Sequence of chain 1.A:
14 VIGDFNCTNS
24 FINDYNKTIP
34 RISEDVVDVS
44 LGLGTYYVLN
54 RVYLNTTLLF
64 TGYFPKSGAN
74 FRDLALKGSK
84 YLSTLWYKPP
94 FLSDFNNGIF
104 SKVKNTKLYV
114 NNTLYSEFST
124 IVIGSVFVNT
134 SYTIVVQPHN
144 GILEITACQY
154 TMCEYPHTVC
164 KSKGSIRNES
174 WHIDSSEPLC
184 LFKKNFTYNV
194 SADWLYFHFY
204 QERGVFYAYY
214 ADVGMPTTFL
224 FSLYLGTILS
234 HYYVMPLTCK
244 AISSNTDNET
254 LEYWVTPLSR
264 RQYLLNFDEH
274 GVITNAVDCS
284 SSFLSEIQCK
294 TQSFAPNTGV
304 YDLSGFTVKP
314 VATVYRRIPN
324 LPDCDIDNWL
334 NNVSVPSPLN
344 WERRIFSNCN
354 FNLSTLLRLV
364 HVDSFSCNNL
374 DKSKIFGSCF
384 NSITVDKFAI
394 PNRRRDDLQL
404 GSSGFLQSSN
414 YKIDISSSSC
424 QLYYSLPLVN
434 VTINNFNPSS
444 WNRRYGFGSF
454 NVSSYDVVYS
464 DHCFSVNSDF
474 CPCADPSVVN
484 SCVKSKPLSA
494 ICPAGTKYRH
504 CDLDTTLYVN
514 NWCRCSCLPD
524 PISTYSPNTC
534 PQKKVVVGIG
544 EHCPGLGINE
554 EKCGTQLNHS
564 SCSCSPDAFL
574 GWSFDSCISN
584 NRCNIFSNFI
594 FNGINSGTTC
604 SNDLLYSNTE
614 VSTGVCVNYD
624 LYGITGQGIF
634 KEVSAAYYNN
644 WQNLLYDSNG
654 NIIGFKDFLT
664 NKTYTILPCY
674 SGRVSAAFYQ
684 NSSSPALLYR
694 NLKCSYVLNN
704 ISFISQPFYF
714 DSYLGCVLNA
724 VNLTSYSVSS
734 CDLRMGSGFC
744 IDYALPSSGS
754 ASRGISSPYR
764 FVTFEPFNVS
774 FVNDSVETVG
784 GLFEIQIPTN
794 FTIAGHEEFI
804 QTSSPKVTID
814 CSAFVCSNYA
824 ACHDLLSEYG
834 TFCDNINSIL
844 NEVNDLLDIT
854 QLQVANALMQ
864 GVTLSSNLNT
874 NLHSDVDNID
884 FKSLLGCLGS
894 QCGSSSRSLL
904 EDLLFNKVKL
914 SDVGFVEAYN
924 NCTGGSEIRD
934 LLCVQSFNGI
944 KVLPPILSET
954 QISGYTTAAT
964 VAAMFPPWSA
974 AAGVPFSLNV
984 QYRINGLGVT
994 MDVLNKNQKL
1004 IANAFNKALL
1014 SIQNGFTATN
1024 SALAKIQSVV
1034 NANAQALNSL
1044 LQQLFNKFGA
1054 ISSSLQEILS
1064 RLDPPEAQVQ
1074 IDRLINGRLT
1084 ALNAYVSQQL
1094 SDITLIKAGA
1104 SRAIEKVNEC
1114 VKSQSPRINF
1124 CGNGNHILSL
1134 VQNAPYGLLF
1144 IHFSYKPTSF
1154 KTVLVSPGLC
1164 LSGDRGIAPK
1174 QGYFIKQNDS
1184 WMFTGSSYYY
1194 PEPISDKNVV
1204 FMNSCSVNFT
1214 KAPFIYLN

The small molecule below binds the protein below.
Small molecule (SMILES): CC(=O)N[C@H]1[C@H](O[C@H]2[C@H](O)[C@@H](NC(C)=O)CO[C@@H]2CO)O[C@H](CO)[C@@H](O)[C@@H]1O

Binding-site contacts:
Ligand atom C1 contacts residue ASN335 of chain 1.A at 1.4 Å.
Ligand atom C4 contacts residue ASN335 of chain 1.A at 4.2 Å.
Ligand atom C7 contacts residue ASN335 of chain 1.A at 3.8 Å.
Ligand atom O7 contacts residue ASN335 of chain 1.A at 4.3 Å.
Ligand atom C5 contacts residue ASN335 of chain 1.A at 3.6 Å.
Ligand atom O5 contacts residue ASN335 of chain 1.A at 2.4 Å (h-bond).
Ligand atom C2 contacts residue ASN335 of chain 1.A at 2.5 Å.
Ligand atom O6 contacts residue SER337 of chain 1.A at 4.5 Å.
Ligand atom N2 contacts residue ASN335 of chain 1.A at 2.9 Å (h-bond).
Ligand atom C3 contacts residue ASN335 of chain 1.A at 3.8 Å.